A small-molecule ligand and the protein it binds are described below.
Small molecule (SMILES): CCc1cccc(CC)c1O

Sequence of chain 17.A:
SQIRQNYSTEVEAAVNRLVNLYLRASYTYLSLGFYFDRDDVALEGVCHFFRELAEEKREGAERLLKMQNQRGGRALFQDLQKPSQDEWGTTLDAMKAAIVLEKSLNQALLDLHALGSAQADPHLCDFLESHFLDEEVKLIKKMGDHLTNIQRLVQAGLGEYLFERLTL

Binding-site contacts:
Ligand atom O1 contacts residue ARG59 of chain 17.A at 4.0 Å.
Ligand atom C4 contacts residue DIE1 of chain 5.I at 1.1 Å.
Ligand atom C3 contacts residue LEU81 of chain 17.A at 3.9 Å (hydrophobic).
Ligand atom C1 contacts residue LEU24 of chain 5.A at 4.4 Å (hydrophobic).
Ligand atom C1 contacts residue DIE1 of chain 5.I at 1.4 Å.
Ligand atom C10 contacts residue ARG59 of chain 5.A at 3.6 Å.
Ligand atom C9 contacts residue SER27 of chain 17.A at 3.6 Å.
Ligand atom C7 contacts residue DIE1 of chain 5.I at 1.0 Å.
Ligand atom C7 contacts residue TYR28 of chain 5.A at 4.3 Å (hydrophobic).
Ligand atom C8 contacts residue DIE1 of chain 5.I at 0.6 Å.
Ligand atom C9 contacts residue GLU63 of chain 5.A at 4.4 Å.
Ligand atom C1 contacts residue ARG59 of chain 5.A at 4.1 Å.
Ligand atom C3 contacts residue DIE1 of chain 5.I at 1.0 Å.
Ligand atom C4 contacts residue LEU24 of chain 17.A at 4.2 Å (hydrophobic).
Ligand atom O1 contacts residue ARG59 of chain 5.A at 3.1 Å.
Ligand atom C7 contacts residue LEU24 of chain 5.A at 4.4 Å (hydrophobic).
Ligand atom C10 contacts residue ALA55 of chain 17.A at 3.9 Å (hydrophobic).
Ligand atom C3 contacts residue LEU81 of chain 5.A at 4.1 Å (hydrophobic).
Ligand atom C10 contacts residue DIE1 of chain 5.I at 2.4 Å.
Ligand atom C2 contacts residue LEU24 of chain 5.A at 4.5 Å (hydrophobic).
Ligand atom C4 contacts residue LEU81 of chain 17.A at 4.1 Å (hydrophobic).
Ligand atom C5 contacts residue SER27 of chain 17.A at 3.9 Å.
Ligand atom O1 contacts residue SER27 of chain 5.A at 4.2 Å.
Ligand atom C6 contacts residue ARG59 of chain 5.A at 4.4 Å.
Ligand atom C4 contacts residue TYR28 of chain 17.A at 4.0 Å (hydrophobic).
Ligand atom C6 contacts residue SER27 of chain 17.A at 3.9 Å.
Ligand atom C10 contacts residue SER27 of chain 17.A at 3.2 Å.
Ligand atom C2 contacts residue DIE1 of chain 5.I at 0.8 Å.
Ligand atom C9 contacts residue DIE1 of chain 5.I at 1.4 Å.
Ligand atom C5 contacts residue TYR28 of chain 17.A at 4.0 Å (hydrophobic).
Ligand atom C5 contacts residue DIE1 of chain 5.I at 1.0 Å.
Ligand atom C10 contacts residue ARG59 of chain 17.A at 3.2 Å.
Ligand atom C9 contacts residue ARG59 of chain 5.A at 3.9 Å.
Ligand atom C7 contacts residue SER27 of chain 5.A at 3.9 Å.
Ligand atom C6 contacts residue DIE1 of chain 5.I at 0.6 Å.
Ligand atom C8 contacts residue SER27 of chain 5.A at 3.4 Å.
Ligand atom O1 contacts residue DIE1 of chain 5.I at 1.7 Å.

Sequence of chain 5.A:
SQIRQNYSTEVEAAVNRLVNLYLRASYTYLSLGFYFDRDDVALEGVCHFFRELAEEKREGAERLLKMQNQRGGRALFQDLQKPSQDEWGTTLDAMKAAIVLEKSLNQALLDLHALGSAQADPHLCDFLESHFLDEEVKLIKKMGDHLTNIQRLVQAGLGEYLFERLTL